Binding-site contacts:
Ligand atom C8 contacts residue ASN215 of chain 1.J at 4.4 Å.
Ligand atom O6 contacts residue ASN215 of chain 1.J at 4.4 Å.
Ligand atom C2 contacts residue PRO14 of chain 1.J at 3.9 Å (hydrophobic).
Ligand atom C2 contacts residue ASN215 of chain 1.J at 2.4 Å.
Ligand atom C1 contacts residue TYR13 of chain 1.J at 4.2 Å (hydrophobic).
Ligand atom N2 contacts residue ASN215 of chain 1.J at 2.8 Å (h-bond).
Ligand atom C3 contacts residue ASN215 of chain 1.J at 3.7 Å.
Ligand atom C5 contacts residue TYR13 of chain 1.J at 4.1 Å (hydrophobic).
Ligand atom O7 contacts residue ASN215 of chain 1.J at 3.7 Å.
Ligand atom C7 contacts residue LEU16 of chain 1.J at 4.4 Å (hydrophobic).
Ligand atom C5 contacts residue ASN215 of chain 1.J at 3.6 Å.
Ligand atom C8 contacts residue ARG15 of chain 1.J at 3.8 Å.
Ligand atom C7 contacts residue PRO14 of chain 1.J at 3.8 Å (hydrophobic).
Ligand atom C4 contacts residue ASN215 of chain 1.J at 4.2 Å.
Ligand atom C1 contacts residue ASN215 of chain 1.J at 1.4 Å.
Ligand atom N2 contacts residue ARG15 of chain 1.J at 4.3 Å.
Ligand atom C7 contacts residue ASN215 of chain 1.J at 3.4 Å.
Ligand atom C8 contacts residue PRO14 of chain 1.J at 3.6 Å (hydrophobic).
Ligand atom O5 contacts residue ASN215 of chain 1.J at 2.3 Å (h-bond).
Ligand atom C8 contacts residue LEU16 of chain 1.J at 3.9 Å (hydrophobic).
Ligand atom O5 contacts residue TYR13 of chain 1.J at 4.1 Å.
Ligand atom O7 contacts residue LEU16 of chain 1.J at 4.3 Å.
Ligand atom N2 contacts residue PRO14 of chain 1.J at 3.0 Å (h-bond).
Ligand atom C3 contacts residue PRO14 of chain 1.J at 4.1 Å (hydrophobic).
Ligand atom C1 contacts residue PRO14 of chain 1.J at 3.8 Å (hydrophobic).
Ligand atom O6 contacts residue TYR13 of chain 1.J at 4.2 Å.

Sequence of chain 1.J:
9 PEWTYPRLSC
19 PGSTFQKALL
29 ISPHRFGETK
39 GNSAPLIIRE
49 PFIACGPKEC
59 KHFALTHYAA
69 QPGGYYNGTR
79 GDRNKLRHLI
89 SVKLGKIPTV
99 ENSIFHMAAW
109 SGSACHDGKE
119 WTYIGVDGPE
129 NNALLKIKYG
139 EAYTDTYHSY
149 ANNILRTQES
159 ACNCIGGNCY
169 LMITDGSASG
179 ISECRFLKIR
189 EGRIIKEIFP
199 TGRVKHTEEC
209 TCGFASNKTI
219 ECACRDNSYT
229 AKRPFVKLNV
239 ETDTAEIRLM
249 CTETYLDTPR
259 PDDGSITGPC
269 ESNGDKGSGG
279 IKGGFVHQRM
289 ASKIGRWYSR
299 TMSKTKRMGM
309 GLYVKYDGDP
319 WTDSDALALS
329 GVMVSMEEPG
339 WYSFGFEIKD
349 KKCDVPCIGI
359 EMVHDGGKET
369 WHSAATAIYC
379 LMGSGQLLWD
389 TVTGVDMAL

A protein and the small-molecule ligand that binds it are described below.
Small molecule (SMILES): CC(=O)N[C@@H]1[C@@H](O)[C@H](O)[C@@H](CO)O[C@H]1O